Binding-site contacts:
Ligand atom O01 contacts residue GLY384 of chain 1.H at 3.5 Å.
Ligand atom C03 contacts residue TYR164 of chain 1.H at 3.9 Å (hydrophobic).
Ligand atom C07 contacts residue GLY383 of chain 1.H at 3.8 Å.
Ligand atom C05 contacts residue SER95 of chain 1.H at 3.8 Å.
Ligand atom C01 contacts residue SER409 of chain 1.H at 3.8 Å.
Ligand atom C09 contacts residue ARG415 of chain 1.H at 3.4 Å.
Ligand atom C05 contacts residue GLY384 of chain 1.H at 3.9 Å.
Ligand atom O01 contacts residue TYR94 of chain 1.H at 3.3 Å.
Ligand atom C10 contacts residue THR388 of chain 1.H at 3.2 Å.
Ligand atom P01 contacts residue LYS98 of chain 1.H at 3.8 Å.
Ligand atom C03 contacts residue SER95 of chain 1.H at 3.2 Å.
Ligand atom P01 contacts residue SER95 of chain 1.H at 1.6 Å.
Ligand atom C10 contacts residue SER409 of chain 1.H at 3.7 Å.
Ligand atom C04 contacts residue SER409 of chain 1.H at 3.4 Å.
Ligand atom O01 contacts residue MET385 of chain 1.H at 2.7 Å (h-bond).
Ligand atom C03 contacts residue MET385 of chain 1.H at 3.9 Å (hydrophobic).
Ligand atom C03 contacts residue GLY293 of chain 1.H at 4.0 Å.
Ligand atom C02 contacts residue SER95 of chain 1.H at 2.9 Å.
Ligand atom C02 contacts residue PHE166 of chain 1.H at 4.0 Å (hydrophobic).
Ligand atom C11 contacts residue TYR164 of chain 1.H at 3.6 Å (hydrophobic).
Ligand atom C10 contacts residue ARG415 of chain 1.H at 3.8 Å.
Ligand atom O02 contacts residue SER95 of chain 1.H at 2.7 Å (h-bond).
Ligand atom P01 contacts residue TYR211 of chain 1.H at 3.2 Å.
Ligand atom P01 contacts residue MET385 of chain 1.H at 3.9 Å.
Ligand atom C01 contacts residue TYR211 of chain 1.H at 4.0 Å (hydrophobic).
Ligand atom O01 contacts residue SER95 of chain 1.H at 2.5 Å (h-bond).
Ligand atom C05 contacts residue TYR211 of chain 1.H at 3.8 Å (hydrophobic).
Ligand atom C08 contacts residue GLY383 of chain 1.H at 4.0 Å.
Ligand atom C06 contacts residue GLY383 of chain 1.H at 3.9 Å.
Ligand atom O02 contacts residue TYR211 of chain 1.H at 2.7 Å (h-bond).
Ligand atom C04 contacts residue GLY383 of chain 1.H at 3.9 Å.
Ligand atom C12 contacts residue PHE166 of chain 1.H at 4.0 Å (hydrophobic).
Ligand atom C10 contacts residue ASN389 of chain 1.H at 3.4 Å.
Ligand atom C05 contacts residue MET385 of chain 1.H at 3.3 Å (hydrophobic).
Ligand atom C09 contacts residue ASN389 of chain 1.H at 3.3 Å.
Ligand atom C08 contacts residue SER409 of chain 1.H at 3.6 Å.
Ligand atom C12 contacts residue MET385 of chain 1.H at 3.1 Å (hydrophobic).
Ligand atom C14 contacts residue MET385 of chain 1.H at 4.0 Å (hydrophobic).
Ligand atom C07 contacts residue TYR353 of chain 1.H at 3.5 Å (hydrophobic).
Ligand atom C06 contacts residue TRP382 of chain 1.H at 3.9 Å (hydrophobic).

This protein binds this small molecule.
Small molecule (SMILES): CCCCCCCCOP(=O)(O)CCCCCC

Sequence of chain 1.H:
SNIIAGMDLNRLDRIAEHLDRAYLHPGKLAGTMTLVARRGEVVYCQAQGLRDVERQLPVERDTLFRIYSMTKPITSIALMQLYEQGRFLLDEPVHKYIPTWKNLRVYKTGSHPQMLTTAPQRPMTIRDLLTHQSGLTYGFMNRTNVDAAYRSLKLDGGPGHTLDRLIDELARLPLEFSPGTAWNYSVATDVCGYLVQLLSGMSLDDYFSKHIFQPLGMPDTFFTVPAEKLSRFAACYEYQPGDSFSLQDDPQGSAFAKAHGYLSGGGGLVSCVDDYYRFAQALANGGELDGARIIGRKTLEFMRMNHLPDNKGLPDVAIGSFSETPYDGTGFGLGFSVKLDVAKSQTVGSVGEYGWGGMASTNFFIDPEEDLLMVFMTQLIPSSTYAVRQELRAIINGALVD